Binding-site contacts:
Ligand atom BR2 contacts residue ARG128 of chain 1.A at 3.9 Å.
Ligand atom C02 contacts residue ARG128 of chain 1.A at 3.5 Å.
Ligand atom BR2 contacts residue LYE1 of chain 1.D at 4.4 Å.
Ligand atom O24 contacts residue LYE1 of chain 1.D at 3.8 Å.
Ligand atom C11 contacts residue LYE1 of chain 1.D at 3.9 Å.
Ligand atom BR3 contacts residue LYE1 of chain 1.D at 3.8 Å.
Ligand atom C22 contacts residue ARG128 of chain 1.A at 4.2 Å.
Ligand atom C04 contacts residue ARG128 of chain 1.A at 4.4 Å.
Ligand atom C08 contacts residue LYE1 of chain 1.D at 3.9 Å.
Ligand atom O12 contacts residue LYE1 of chain 1.D at 3.6 Å.
Ligand atom O27 contacts residue ARG128 of chain 1.A at 2.8 Å (salt-bridge).
Ligand atom C20 contacts residue ARG128 of chain 1.A at 3.7 Å.
Ligand atom C18 contacts residue LYE1 of chain 1.D at 3.8 Å.
Ligand atom C03 contacts residue ARG128 of chain 1.A at 4.0 Å.
Ligand atom C10 contacts residue LYE1 of chain 1.D at 3.9 Å.
Ligand atom BR1 contacts residue LYE1 of chain 1.D at 4.3 Å.
Ligand atom C06 contacts residue ARG128 of chain 1.A at 4.5 Å.
Ligand atom C19 contacts residue LYE1 of chain 1.D at 3.6 Å.
Ligand atom C20 contacts residue LYE1 of chain 1.D at 3.5 Å.
Ligand atom C21 contacts residue ARG128 of chain 1.A at 3.7 Å.
Ligand atom C01 contacts residue ARG128 of chain 1.A at 3.4 Å.
Ligand atom C19 contacts residue ARG128 of chain 1.A at 4.1 Å.
Ligand atom C22 contacts residue LYE1 of chain 1.D at 4.1 Å.
Ligand atom C06 contacts residue LYE1 of chain 1.D at 4.1 Å.
Ligand atom C21 contacts residue LYE1 of chain 1.D at 3.7 Å.
Ligand atom C14 contacts residue LYE1 of chain 1.D at 4.0 Å.
Ligand atom O24 contacts residue ARG128 of chain 1.A at 3.9 Å.
Ligand atom S26 contacts residue ARG128 of chain 1.A at 4.2 Å.
Ligand atom C13 contacts residue LYE1 of chain 1.D at 3.7 Å.
Ligand atom BR2 contacts residue GLY126 of chain 1.A at 3.6 Å.
Ligand atom C17 contacts residue LYE1 of chain 1.D at 4.2 Å.
Ligand atom C09 contacts residue LYE1 of chain 1.D at 3.9 Å.

The small molecule below binds the protein below.
Small molecule (SMILES): O=C1C(Br)=CC(=C(c2cc(Br)c(O)c(Br)c2)c2ccccc2S(=O)(=O)O)C=C1Br

Sequence of chain 1.A:
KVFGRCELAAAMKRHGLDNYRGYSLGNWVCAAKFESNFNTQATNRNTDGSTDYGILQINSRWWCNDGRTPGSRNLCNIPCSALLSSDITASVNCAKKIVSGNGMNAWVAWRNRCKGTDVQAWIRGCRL